Binding-site contacts:
Ligand atom C17 contacts residue LEU198 of chain 1.A at 3.3 Å (hydrophobic).
Ligand atom C17 contacts residue GLU146 of chain 1.A at 3.7 Å.
Ligand atom C15 contacts residue LEU198 of chain 1.A at 3.4 Å (hydrophobic).
Ligand atom N12 contacts residue VAL90 of chain 1.A at 3.7 Å.
Ligand atom N24 contacts residue ASP210 of chain 1.A at 2.9 Å (salt-bridge).
Ligand atom C9 contacts residue VAL90 of chain 1.A at 3.7 Å (hydrophobic).
Ligand atom N18 contacts residue MET145 of chain 1.A at 3.1 Å.
Ligand atom CL contacts residue GLN155 of chain 1.A at 3.7 Å.
Ligand atom C4 contacts residue ASP210 of chain 1.A at 3.5 Å.
Ligand atom C4 contacts residue MET145 of chain 1.A at 3.5 Å (hydrophobic).
Ligand atom C26 contacts residue VAL129 of chain 1.A at 3.1 Å (hydrophobic).
Ligand atom N19 contacts residue LEU198 of chain 1.A at 3.6 Å.
Ligand atom C8 contacts residue VAL90 of chain 1.A at 3.7 Å (hydrophobic).
Ligand atom C20 contacts residue LEU198 of chain 1.A at 3.8 Å (hydrophobic).
Ligand atom C20 contacts residue LEU148 of chain 1.A at 3.4 Å (hydrophobic).
Ligand atom C1 contacts residue ILE143 of chain 1.A at 3.3 Å (hydrophobic).
Ligand atom N16 contacts residue LEU198 of chain 1.A at 3.2 Å.
Ligand atom C5 contacts residue ASP210 of chain 1.A at 3.6 Å.
Ligand atom C10 contacts residue GLY85 of chain 1.A at 3.7 Å.
Ligand atom N19 contacts residue GLU146 of chain 1.A at 3.8 Å.
Ligand atom N24 contacts residue CYS209 of chain 1.A at 3.5 Å.
Ligand atom O3 contacts residue ASP210 of chain 1.A at 3.4 Å.
Ligand atom C21 contacts residue LEU198 of chain 1.A at 3.6 Å (hydrophobic).
Ligand atom N18 contacts residue GLU146 of chain 1.A at 2.8 Å (salt-bridge).
Ligand atom C25 contacts residue ASP210 of chain 1.A at 3.7 Å.
Ligand atom C13 contacts residue VAL90 of chain 1.A at 3.8 Å (hydrophobic).
Ligand atom C7 contacts residue ASP210 of chain 1.A at 3.5 Å.
Ligand atom O3 contacts residue PHE211 of chain 1.A at 3.4 Å (h-bond).
Ligand atom C5 contacts residue MET145 of chain 1.A at 3.7 Å (hydrophobic).
Ligand atom O3 contacts residue GLU116 of chain 1.A at 2.9 Å (salt-bridge).
Ligand atom C25 contacts residue VAL129 of chain 1.A at 3.7 Å (hydrophobic).
Ligand atom C25 contacts residue CYS209 of chain 1.A at 3.5 Å (hydrophobic).
Ligand atom C14 contacts residue CYS209 of chain 1.A at 3.8 Å (hydrophobic).
Ligand atom C23 contacts residue ASP210 of chain 1.A at 3.7 Å.
Ligand atom C14 contacts residue MET145 of chain 1.A at 3.7 Å (hydrophobic).
Ligand atom N19 contacts residue LEU148 of chain 1.A at 3.3 Å (h-bond).
Ligand atom N16 contacts residue MET145 of chain 1.A at 3.7 Å.
Ligand atom C1 contacts residue MET145 of chain 1.A at 3.7 Å (hydrophobic).
Ligand atom C11 contacts residue ARG84 of chain 1.A at 3.8 Å.
Ligand atom N18 contacts residue ALA103 of chain 1.A at 3.5 Å.

The protein below binds the small molecule below.
Small molecule (SMILES): C[C@@](O)(C#Cc1ccc2c(c1)N(c1nc(N)ncc1Cl)CC2)c1nccs1

Sequence of chain 1.A:
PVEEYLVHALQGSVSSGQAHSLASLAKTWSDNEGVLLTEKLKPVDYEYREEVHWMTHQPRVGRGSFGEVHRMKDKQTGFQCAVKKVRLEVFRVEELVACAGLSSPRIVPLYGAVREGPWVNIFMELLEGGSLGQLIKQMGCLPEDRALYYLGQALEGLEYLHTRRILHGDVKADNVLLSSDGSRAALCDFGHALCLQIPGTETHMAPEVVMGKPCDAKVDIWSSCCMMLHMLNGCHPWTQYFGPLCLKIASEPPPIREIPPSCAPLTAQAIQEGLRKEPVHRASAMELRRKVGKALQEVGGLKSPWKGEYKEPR